Sequence of chain 1.A:
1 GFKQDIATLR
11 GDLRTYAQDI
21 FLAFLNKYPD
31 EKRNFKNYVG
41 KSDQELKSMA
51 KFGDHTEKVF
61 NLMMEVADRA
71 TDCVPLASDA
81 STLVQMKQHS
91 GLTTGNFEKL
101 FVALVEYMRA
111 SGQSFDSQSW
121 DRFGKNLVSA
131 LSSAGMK

Binding-site contacts:
Ligand atom C6 contacts residue PHE35 of chain 1.A at 3.4 Å (hydrophobic).
Ligand atom C1 contacts residue HIS55 of chain 1.A at 4.1 Å.
Ligand atom C4 contacts residue PHE21 of chain 1.A at 3.6 Å (hydrophobic).
Ligand atom C3 contacts residue PHE21 of chain 1.A at 3.4 Å (hydrophobic).
Ligand atom C5 contacts residue PHE21 of chain 1.A at 4.5 Å (hydrophobic).
Ligand atom C1 contacts residue THR56 of chain 1.A at 4.5 Å.
Ligand atom O1 contacts residue HIS55 of chain 1.A at 3.2 Å.
Ligand atom C2 contacts residue HIS55 of chain 1.A at 4.4 Å.
Ligand atom BR4 contacts residue LEU100 of chain 1.A at 4.1 Å.
Ligand atom BR4 contacts residue PHE21 of chain 1.A at 3.7 Å.
Ligand atom C4 contacts residue PHE35 of chain 1.A at 4.1 Å (hydrophobic).
Ligand atom C6 contacts residue HEM1 of chain 1.C at 3.6 Å.
Ligand atom C2 contacts residue PHE35 of chain 1.A at 4.5 Å (hydrophobic).
Ligand atom C3 contacts residue VAL59 of chain 1.A at 4.0 Å (hydrophobic).
Ligand atom C5 contacts residue HEM1 of chain 1.C at 3.5 Å.
Ligand atom C1 contacts residue PHE21 of chain 1.A at 4.3 Å (hydrophobic).
Ligand atom C1 contacts residue PHE35 of chain 1.A at 3.9 Å (hydrophobic).
Ligand atom C6 contacts residue VAL59 of chain 1.A at 3.9 Å (hydrophobic).
Ligand atom C4 contacts residue HEM1 of chain 1.C at 4.4 Å.
Ligand atom BR4 contacts residue VAL59 of chain 1.A at 3.9 Å.
Ligand atom C2 contacts residue THR56 of chain 1.A at 3.4 Å.
Ligand atom C1 contacts residue HEM1 of chain 1.C at 3.6 Å.
Ligand atom C4 contacts residue VAL59 of chain 1.A at 3.8 Å (hydrophobic).
Ligand atom C1 contacts residue VAL59 of chain 1.A at 4.2 Å (hydrophobic).
Ligand atom C2 contacts residue PHE21 of chain 1.A at 3.5 Å (hydrophobic).
Ligand atom O1 contacts residue HEM1 of chain 1.C at 2.7 Å (h-bond).
Ligand atom C5 contacts residue PHE35 of chain 1.A at 3.5 Å (hydrophobic).
Ligand atom O1 contacts residue PHE35 of chain 1.A at 4.5 Å.
Ligand atom C2 contacts residue TYR38 of chain 1.A at 4.4 Å (hydrophobic).
Ligand atom C2 contacts residue VAL59 of chain 1.A at 4.2 Å (hydrophobic).
Ligand atom BR4 contacts residue HEM1 of chain 1.C at 3.8 Å.
Ligand atom O1 contacts residue THR56 of chain 1.A at 4.3 Å.
Ligand atom C5 contacts residue VAL59 of chain 1.A at 3.7 Å (hydrophobic).
Ligand atom O1 contacts residue TYR38 of chain 1.A at 3.0 Å (h-bond).
Ligand atom C1 contacts residue TYR38 of chain 1.A at 4.1 Å (hydrophobic).
Ligand atom C3 contacts residue THR56 of chain 1.A at 3.8 Å.

The protein below binds the small molecule below.
Small molecule (SMILES): Oc1ccc(Br)cc1